A protein and the small-molecule ligand that binds it are described below.
Small molecule (SMILES): CC(=O)N[C@@H]1[C@@H](O)[C@H](O)[C@@H](CO)O[C@H]1O

Binding-site contacts:
Ligand atom O5 contacts residue ASN24 of chain 2.A at 2.4 Å (h-bond).
Ligand atom O7 contacts residue ASN24 of chain 2.A at 3.8 Å.
Ligand atom C2 contacts residue ASN24 of chain 2.A at 2.5 Å.
Ligand atom C3 contacts residue MET122 of chain 2.A at 4.0 Å (hydrophobic).
Ligand atom C3 contacts residue ASN24 of chain 2.A at 3.8 Å.
Ligand atom C7 contacts residue GLU21 of chain 2.A at 4.3 Å.
Ligand atom O7 contacts residue GLU21 of chain 2.A at 4.4 Å.
Ligand atom C5 contacts residue MET122 of chain 2.A at 3.9 Å (hydrophobic).
Ligand atom C7 contacts residue PRO19 of chain 2.A at 4.5 Å (hydrophobic).
Ligand atom C4 contacts residue ASN24 of chain 2.A at 4.2 Å.
Ligand atom N2 contacts residue PRO19 of chain 2.A at 4.2 Å.
Ligand atom O6 contacts residue ASN120 of chain 2.A at 4.2 Å.
Ligand atom C7 contacts residue ASN24 of chain 2.A at 3.5 Å.
Ligand atom O4 contacts residue MET122 of chain 2.A at 3.5 Å.
Ligand atom C4 contacts residue MET122 of chain 2.A at 4.2 Å (hydrophobic).
Ligand atom C1 contacts residue ASN24 of chain 2.A at 1.4 Å.
Ligand atom C8 contacts residue SER20 of chain 2.A at 3.8 Å.
Ligand atom C5 contacts residue ASN24 of chain 2.A at 3.7 Å.
Ligand atom N2 contacts residue ASN24 of chain 2.A at 2.9 Å (h-bond).
Ligand atom C8 contacts residue PRO19 of chain 2.A at 3.7 Å (hydrophobic).
Ligand atom C8 contacts residue GLU21 of chain 2.A at 3.6 Å.

Sequence of chain 2.A:
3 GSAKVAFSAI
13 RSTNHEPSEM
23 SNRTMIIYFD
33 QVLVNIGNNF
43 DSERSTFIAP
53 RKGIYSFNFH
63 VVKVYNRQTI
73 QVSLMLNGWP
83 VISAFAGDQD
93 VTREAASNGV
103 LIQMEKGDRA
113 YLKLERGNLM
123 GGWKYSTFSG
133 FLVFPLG